Sequence of chain 1.C:
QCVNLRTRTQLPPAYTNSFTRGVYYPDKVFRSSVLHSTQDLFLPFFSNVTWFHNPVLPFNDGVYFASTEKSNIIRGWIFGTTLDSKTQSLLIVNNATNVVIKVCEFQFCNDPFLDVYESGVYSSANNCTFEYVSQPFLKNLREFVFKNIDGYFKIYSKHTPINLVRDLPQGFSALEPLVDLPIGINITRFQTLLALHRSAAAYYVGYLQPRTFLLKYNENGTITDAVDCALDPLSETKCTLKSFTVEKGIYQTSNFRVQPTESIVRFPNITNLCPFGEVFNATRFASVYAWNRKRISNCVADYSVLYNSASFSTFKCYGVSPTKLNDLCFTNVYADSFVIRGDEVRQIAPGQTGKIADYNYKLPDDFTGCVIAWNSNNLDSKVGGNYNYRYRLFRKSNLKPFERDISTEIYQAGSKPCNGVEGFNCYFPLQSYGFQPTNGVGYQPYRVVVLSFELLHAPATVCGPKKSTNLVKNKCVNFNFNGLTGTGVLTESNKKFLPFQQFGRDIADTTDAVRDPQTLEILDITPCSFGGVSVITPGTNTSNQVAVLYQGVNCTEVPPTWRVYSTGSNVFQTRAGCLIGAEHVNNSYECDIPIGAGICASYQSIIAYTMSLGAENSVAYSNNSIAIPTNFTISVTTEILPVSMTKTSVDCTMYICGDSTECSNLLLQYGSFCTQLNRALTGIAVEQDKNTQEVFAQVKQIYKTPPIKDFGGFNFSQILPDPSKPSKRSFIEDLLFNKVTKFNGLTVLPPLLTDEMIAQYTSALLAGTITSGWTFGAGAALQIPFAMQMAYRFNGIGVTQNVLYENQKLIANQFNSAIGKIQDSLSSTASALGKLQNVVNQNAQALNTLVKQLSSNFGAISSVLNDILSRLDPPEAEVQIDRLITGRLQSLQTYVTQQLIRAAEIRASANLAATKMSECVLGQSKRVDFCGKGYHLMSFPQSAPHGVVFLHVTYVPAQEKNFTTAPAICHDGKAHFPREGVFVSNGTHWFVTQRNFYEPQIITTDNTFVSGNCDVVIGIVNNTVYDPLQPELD

Binding-site contacts:
Ligand atom C7 contacts residue GLU279 of chain 1.C at 3.8 Å.
Ligand atom C2 contacts residue ASN280 of chain 1.C at 2.4 Å.
Ligand atom C1 contacts residue GLU279 of chain 1.C at 4.5 Å.
Ligand atom C7 contacts residue ASN278 of chain 1.C at 4.4 Å.
Ligand atom C6 contacts residue LYS556 of chain 1.B at 3.8 Å.
Ligand atom O5 contacts residue ASN280 of chain 1.C at 2.4 Å (h-bond).
Ligand atom O6 contacts residue LYS556 of chain 1.B at 3.5 Å.
Ligand atom C5 contacts residue ASN280 of chain 1.C at 3.7 Å.
Ligand atom C8 contacts residue ASN278 of chain 1.C at 3.9 Å.
Ligand atom N2 contacts residue ASN280 of chain 1.C at 2.9 Å (h-bond).
Ligand atom O7 contacts residue GLU279 of chain 1.C at 2.7 Å (salt-bridge).
Ligand atom O5 contacts residue LYS556 of chain 1.B at 4.2 Å.
Ligand atom O7 contacts residue ASN280 of chain 1.C at 3.8 Å.
Ligand atom C4 contacts residue ASN280 of chain 1.C at 4.2 Å.
Ligand atom C3 contacts residue ASN280 of chain 1.C at 3.8 Å.
Ligand atom C7 contacts residue ASN280 of chain 1.C at 3.5 Å.
Ligand atom C8 contacts residue GLU279 of chain 1.C at 4.4 Å.
Ligand atom C1 contacts residue ASN280 of chain 1.C at 1.4 Å.

This protein binds this small molecule.
Small molecule (SMILES): CC(=O)N[C@H]1[C@H](O[C@H]2[C@H](O)[C@@H](NC(C)=O)CO[C@@H]2CO)O[C@H](CO)[C@@H](O)[C@@H]1O

Sequence of chain 1.B:
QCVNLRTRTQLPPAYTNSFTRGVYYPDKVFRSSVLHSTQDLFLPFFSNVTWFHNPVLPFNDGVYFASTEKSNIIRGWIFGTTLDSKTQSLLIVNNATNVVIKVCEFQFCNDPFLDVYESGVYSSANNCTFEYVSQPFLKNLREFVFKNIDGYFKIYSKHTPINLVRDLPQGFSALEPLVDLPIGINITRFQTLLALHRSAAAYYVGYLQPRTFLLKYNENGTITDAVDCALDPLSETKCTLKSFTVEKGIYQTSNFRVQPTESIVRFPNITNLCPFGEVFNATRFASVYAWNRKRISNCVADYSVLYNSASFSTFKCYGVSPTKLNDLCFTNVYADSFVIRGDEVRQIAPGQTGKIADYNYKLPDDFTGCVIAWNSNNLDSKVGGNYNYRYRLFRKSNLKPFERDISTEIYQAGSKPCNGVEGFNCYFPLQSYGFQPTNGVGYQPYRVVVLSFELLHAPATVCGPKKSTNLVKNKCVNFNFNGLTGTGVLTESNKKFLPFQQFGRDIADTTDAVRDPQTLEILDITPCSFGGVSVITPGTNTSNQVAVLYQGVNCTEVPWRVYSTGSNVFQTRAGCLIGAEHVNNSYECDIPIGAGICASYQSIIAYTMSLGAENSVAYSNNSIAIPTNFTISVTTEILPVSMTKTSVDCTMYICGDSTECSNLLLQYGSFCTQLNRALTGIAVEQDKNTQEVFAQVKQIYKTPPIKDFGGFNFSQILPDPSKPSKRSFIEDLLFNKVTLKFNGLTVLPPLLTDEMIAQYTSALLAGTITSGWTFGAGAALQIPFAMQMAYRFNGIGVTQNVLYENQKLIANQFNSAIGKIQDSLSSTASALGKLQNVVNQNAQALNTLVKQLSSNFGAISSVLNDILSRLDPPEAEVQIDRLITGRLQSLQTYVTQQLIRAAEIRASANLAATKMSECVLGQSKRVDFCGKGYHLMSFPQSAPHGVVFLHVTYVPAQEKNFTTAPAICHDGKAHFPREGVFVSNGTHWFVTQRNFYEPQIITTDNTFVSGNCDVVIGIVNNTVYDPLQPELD